Sequence of chain 1.A:
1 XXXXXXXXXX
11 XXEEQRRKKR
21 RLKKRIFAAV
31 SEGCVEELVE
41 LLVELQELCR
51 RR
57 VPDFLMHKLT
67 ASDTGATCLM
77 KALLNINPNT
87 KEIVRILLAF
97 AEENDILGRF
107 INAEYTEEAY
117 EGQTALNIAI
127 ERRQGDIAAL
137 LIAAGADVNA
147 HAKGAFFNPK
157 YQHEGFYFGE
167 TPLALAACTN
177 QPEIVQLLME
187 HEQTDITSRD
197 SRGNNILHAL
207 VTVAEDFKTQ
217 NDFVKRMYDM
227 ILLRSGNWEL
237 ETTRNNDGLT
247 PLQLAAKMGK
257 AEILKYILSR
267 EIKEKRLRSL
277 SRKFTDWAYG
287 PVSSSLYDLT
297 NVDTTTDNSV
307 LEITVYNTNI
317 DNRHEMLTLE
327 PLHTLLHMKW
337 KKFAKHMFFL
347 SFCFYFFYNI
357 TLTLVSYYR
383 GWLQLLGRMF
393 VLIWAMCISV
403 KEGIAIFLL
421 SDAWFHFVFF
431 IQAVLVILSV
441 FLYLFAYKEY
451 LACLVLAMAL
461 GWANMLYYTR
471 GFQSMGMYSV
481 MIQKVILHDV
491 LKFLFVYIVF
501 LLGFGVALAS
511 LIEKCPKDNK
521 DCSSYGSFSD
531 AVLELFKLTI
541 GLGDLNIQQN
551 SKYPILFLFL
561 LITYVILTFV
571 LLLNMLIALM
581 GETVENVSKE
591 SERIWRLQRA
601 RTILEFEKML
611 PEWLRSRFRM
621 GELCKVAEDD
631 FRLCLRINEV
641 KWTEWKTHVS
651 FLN

Binding-site contacts:
Ligand atom C06 contacts residue ARG596 of chain 1.A at 3.5 Å.
Ligand atom C16 contacts residue THR324 of chain 1.A at 3.8 Å.
Ligand atom C02 contacts residue ARG596 of chain 1.A at 4.2 Å.
Ligand atom C05 contacts residue ARG596 of chain 1.A at 4.2 Å.
Ligand atom O14 contacts residue HIS329 of chain 1.A at 2.1 Å (h-bond).
Ligand atom C08 contacts residue HIS329 of chain 1.A at 3.5 Å.
Ligand atom C12 contacts residue ARG599 of chain 1.A at 4.1 Å.
Ligand atom C03 contacts residue LEU323 of chain 1.A at 4.1 Å (hydrophobic).
Ligand atom C04 contacts residue LEU323 of chain 1.A at 3.0 Å (hydrophobic).
Ligand atom C02 contacts residue HIS329 of chain 1.A at 4.3 Å.
Ligand atom N17 contacts residue LEU323 of chain 1.A at 3.2 Å (h-bond).
Ligand atom C04 contacts residue LEU332 of chain 1.A at 4.3 Å (hydrophobic).
Ligand atom C06 contacts residue HIS320 of chain 1.A at 3.3 Å.
Ligand atom C07 contacts residue ARG596 of chain 1.A at 3.5 Å.
Ligand atom C09 contacts residue LEU332 of chain 1.A at 3.9 Å (hydrophobic).
Ligand atom C13 contacts residue HIS329 of chain 1.A at 4.0 Å.
Ligand atom C09 contacts residue HIS329 of chain 1.A at 3.7 Å.
Ligand atom C15 contacts residue THR324 of chain 1.A at 4.0 Å.
Ligand atom C04 contacts residue ARG596 of chain 1.A at 4.5 Å.
Ligand atom C15 contacts residue LEU323 of chain 1.A at 4.0 Å (hydrophobic).
Ligand atom N17 contacts residue HIS329 of chain 1.A at 1.6 Å.
Ligand atom C05 contacts residue LEU597 of chain 1.A at 4.3 Å (hydrophobic).
Ligand atom C11 contacts residue HIS333 of chain 1.A at 4.4 Å.
Ligand atom C05 contacts residue HIS320 of chain 1.A at 4.0 Å.
Ligand atom C16 contacts residue LEU323 of chain 1.A at 4.2 Å (hydrophobic).
Ligand atom N17 contacts residue LEU325 of chain 1.A at 3.6 Å (h-bond).
Ligand atom C03 contacts residue LEU332 of chain 1.A at 3.9 Å (hydrophobic).
Ligand atom C07 contacts residue HIS320 of chain 1.A at 4.1 Å.
Ligand atom C10 contacts residue LEU332 of chain 1.A at 3.5 Å (hydrophobic).
Ligand atom C05 contacts residue LEU323 of chain 1.A at 3.4 Å (hydrophobic).
Ligand atom C10 contacts residue HIS333 of chain 1.A at 3.9 Å.
Ligand atom C16 contacts residue HIS329 of chain 1.A at 1.8 Å.
Ligand atom N17 contacts residue THR324 of chain 1.A at 3.3 Å.
Ligand atom C15 contacts residue HIS329 of chain 1.A at 2.2 Å.
Ligand atom B01 contacts residue HIS329 of chain 1.A at 3.2 Å.

This protein binds this small molecule.
Small molecule (SMILES): NCCOB(c1ccccc1)c1ccccc1